Sequence of chain 4.A:
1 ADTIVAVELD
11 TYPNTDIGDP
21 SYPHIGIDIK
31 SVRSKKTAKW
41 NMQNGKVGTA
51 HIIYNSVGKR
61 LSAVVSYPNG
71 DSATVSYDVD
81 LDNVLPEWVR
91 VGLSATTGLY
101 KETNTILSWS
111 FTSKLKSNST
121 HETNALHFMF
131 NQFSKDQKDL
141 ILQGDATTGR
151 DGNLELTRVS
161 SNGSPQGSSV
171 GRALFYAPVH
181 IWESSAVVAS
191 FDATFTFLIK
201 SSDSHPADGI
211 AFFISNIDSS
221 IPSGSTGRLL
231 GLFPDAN

Binding-site contacts:
Ligand atom C12 contacts residue LEU99 of chain 4.A at 3.6 Å (hydrophobic).
Ligand atom C6 contacts residue TYR12 of chain 4.A at 3.8 Å (hydrophobic).
Ligand atom O4 contacts residue ASP208 of chain 4.A at 2.5 Å (salt-bridge).
Ligand atom O2 contacts residue LEU99 of chain 4.A at 3.5 Å (h-bond).
Ligand atom O3 contacts residue ARG228 of chain 4.A at 3.0 Å (salt-bridge).
Ligand atom N1 contacts residue TYR12 of chain 4.A at 3.4 Å (h-bond).
Ligand atom N1 contacts residue LEU99 of chain 4.A at 4.0 Å.
Ligand atom O6 contacts residue ALA207 of chain 4.A at 3.3 Å.
Ligand atom O4 contacts residue ARG228 of chain 4.A at 3.2 Å (salt-bridge).
Ligand atom C13 contacts residue LEU99 of chain 4.A at 4.1 Å (hydrophobic).
Ligand atom C6 contacts residue ALA207 of chain 4.A at 3.6 Å (hydrophobic).
Ligand atom O6 contacts residue GLY98 of chain 4.A at 3.3 Å.
Ligand atom C4 contacts residue ASN14 of chain 4.A at 3.9 Å.
Ligand atom O4 contacts residue GLY227 of chain 4.A at 3.9 Å.
Ligand atom C5 contacts residue LEU99 of chain 4.A at 4.1 Å (hydrophobic).
Ligand atom C6 contacts residue ASP208 of chain 4.A at 3.4 Å.
Ligand atom C4 contacts residue ARG228 of chain 4.A at 3.8 Å.
Ligand atom C5 contacts residue TYR12 of chain 4.A at 4.0 Å (hydrophobic).
Ligand atom C11 contacts residue TYR12 of chain 4.A at 3.0 Å (hydrophobic).
Ligand atom C6 contacts residue TYR100 of chain 4.A at 3.9 Å (hydrophobic).
Ligand atom C10 contacts residue LEU99 of chain 4.A at 4.0 Å (hydrophobic).
Ligand atom C11 contacts residue TYR100 of chain 4.A at 3.9 Å (hydrophobic).
Ligand atom O4 contacts residue TYR12 of chain 4.A at 3.8 Å.
Ligand atom N1 contacts residue TYR100 of chain 4.A at 3.7 Å.
Ligand atom C4 contacts residue ASP208 of chain 4.A at 3.4 Å.
Ligand atom C6 contacts residue LEU99 of chain 4.A at 4.1 Å (hydrophobic).
Ligand atom O6 contacts residue LEU99 of chain 4.A at 3.2 Å (h-bond).
Ligand atom C1 contacts residue LEU99 of chain 4.A at 3.8 Å (hydrophobic).
Ligand atom C3 contacts residue ARG228 of chain 4.A at 3.9 Å.
Ligand atom O6 contacts residue TYR100 of chain 4.A at 3.1 Å (h-bond).
Ligand atom C4 contacts residue GLY227 of chain 4.A at 4.0 Å.
Ligand atom C9 contacts residue LEU99 of chain 4.A at 3.5 Å (hydrophobic).
Ligand atom C5 contacts residue ASP208 of chain 4.A at 4.0 Å.
Ligand atom O2 contacts residue GLY98 of chain 4.A at 3.5 Å.
Ligand atom C8 contacts residue LEU99 of chain 4.A at 3.6 Å (hydrophobic).
Ligand atom O5 contacts residue LEU99 of chain 4.A at 3.1 Å (h-bond).
Ligand atom O6 contacts residue ASP208 of chain 4.A at 2.7 Å (salt-bridge).
Ligand atom C14 contacts residue LEU99 of chain 4.A at 3.9 Å (hydrophobic).
Ligand atom O4 contacts residue ASN14 of chain 4.A at 2.9 Å (h-bond).
Ligand atom O3 contacts residue GLY227 of chain 4.A at 3.5 Å.

The small molecule below binds the protein below.
Small molecule (SMILES): OC[C@H]1O[C@H](Oc2c[nH]c3ccc(Br)c(Cl)c23)[C@@H](O)[C@@H](O)[C@@H]1O